Sequence of chain 1.A:
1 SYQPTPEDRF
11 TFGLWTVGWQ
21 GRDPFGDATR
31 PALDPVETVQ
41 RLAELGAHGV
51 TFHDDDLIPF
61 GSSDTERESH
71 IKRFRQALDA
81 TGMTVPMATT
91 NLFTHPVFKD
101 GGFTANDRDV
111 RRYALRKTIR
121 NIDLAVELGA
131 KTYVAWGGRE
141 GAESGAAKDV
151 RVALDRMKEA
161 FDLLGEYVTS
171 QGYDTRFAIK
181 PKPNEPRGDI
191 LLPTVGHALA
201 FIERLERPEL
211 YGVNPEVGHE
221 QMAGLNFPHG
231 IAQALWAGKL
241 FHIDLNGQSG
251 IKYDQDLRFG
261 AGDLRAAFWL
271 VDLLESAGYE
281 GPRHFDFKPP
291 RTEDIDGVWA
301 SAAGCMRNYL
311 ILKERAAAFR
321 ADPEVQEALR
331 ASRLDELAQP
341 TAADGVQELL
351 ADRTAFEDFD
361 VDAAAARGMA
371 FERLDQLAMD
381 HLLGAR

This small molecule binds to this protein.
Small molecule (SMILES): O=C[C@H](O)[C@@H](O)[C@H](O)[C@H](O)CO

Sequence of chain 1.B:
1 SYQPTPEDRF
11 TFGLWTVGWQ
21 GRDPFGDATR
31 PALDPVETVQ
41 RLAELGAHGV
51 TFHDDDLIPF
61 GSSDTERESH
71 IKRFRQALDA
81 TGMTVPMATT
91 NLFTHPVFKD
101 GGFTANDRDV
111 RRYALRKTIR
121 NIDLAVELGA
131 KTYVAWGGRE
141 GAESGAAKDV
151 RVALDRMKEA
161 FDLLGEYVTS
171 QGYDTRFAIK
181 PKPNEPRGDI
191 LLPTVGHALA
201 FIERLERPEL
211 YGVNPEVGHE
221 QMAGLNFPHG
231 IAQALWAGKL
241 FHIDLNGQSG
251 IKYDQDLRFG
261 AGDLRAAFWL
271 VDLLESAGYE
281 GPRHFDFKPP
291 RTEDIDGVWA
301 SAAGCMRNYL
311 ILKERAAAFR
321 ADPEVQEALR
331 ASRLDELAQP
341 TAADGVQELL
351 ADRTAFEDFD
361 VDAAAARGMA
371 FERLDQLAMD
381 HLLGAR

Binding-site contacts:
Ligand atom C6 contacts residue HIS53 of chain 1.A at 3.6 Å.
Ligand atom O4 contacts residue LYS180 of chain 1.A at 2.6 Å (salt-bridge).
Ligand atom C1 contacts residue PHE25 of chain 1.B at 3.4 Å (hydrophobic).
Ligand atom O2 contacts residue OH1 of chain 1.E at 2.7 Å (h-bond).
Ligand atom O6 contacts residue VAL134 of chain 1.A at 3.2 Å.
Ligand atom O1 contacts residue MG1 of chain 1.D at 3.9 Å.
Ligand atom O1 contacts residue LYS182 of chain 1.A at 3.1 Å (salt-bridge).
Ligand atom O2 contacts residue GLU216 of chain 1.A at 3.1 Å (salt-bridge).
Ligand atom O2 contacts residue MG1 of chain 1.D at 3.9 Å.
Ligand atom O1 contacts residue PHE25 of chain 1.B at 3.4 Å.
Ligand atom C5 contacts residue TRP136 of chain 1.A at 4.0 Å (hydrophobic).
Ligand atom C6 contacts residue TRP136 of chain 1.A at 3.9 Å (hydrophobic).
Ligand atom O1 contacts residue ASP254 of chain 1.A at 3.6 Å.
Ligand atom O1 contacts residue HIS219 of chain 1.A at 3.6 Å.
Ligand atom C2 contacts residue LYS180 of chain 1.A at 3.7 Å.
Ligand atom O5 contacts residue HIS53 of chain 1.A at 2.8 Å (h-bond).
Ligand atom O4 contacts residue ASP286 of chain 1.A at 2.6 Å (salt-bridge).
Ligand atom O1 contacts residue OH1 of chain 1.E at 3.4 Å (h-bond).
Ligand atom O2 contacts residue HIS219 of chain 1.A at 3.2 Å.
Ligand atom O3 contacts residue TRP15 of chain 1.A at 3.9 Å.
Ligand atom C3 contacts residue TRP136 of chain 1.A at 3.4 Å (hydrophobic).
Ligand atom O6 contacts residue TRP136 of chain 1.A at 3.1 Å.
Ligand atom C6 contacts residue THR89 of chain 1.A at 3.6 Å.
Ligand atom C3 contacts residue LYS180 of chain 1.A at 3.9 Å.
Ligand atom O3 contacts residue ASP286 of chain 1.A at 3.4 Å (salt-bridge).
Ligand atom O5 contacts residue TRP136 of chain 1.A at 3.0 Å.
Ligand atom O2 contacts residue ASP286 of chain 1.A at 3.8 Å.
Ligand atom C1 contacts residue OH1 of chain 1.E at 3.2 Å.
Ligand atom C1 contacts residue TRP136 of chain 1.A at 3.3 Å (hydrophobic).
Ligand atom O6 contacts residue LYS180 of chain 1.A at 3.3 Å.
Ligand atom C2 contacts residue OH1 of chain 1.E at 3.4 Å.
Ligand atom C5 contacts residue HIS53 of chain 1.A at 3.0 Å.
Ligand atom O2 contacts residue LYS180 of chain 1.A at 2.6 Å (salt-bridge).
Ligand atom O3 contacts residue OH1 of chain 1.E at 3.6 Å (h-bond).
Ligand atom C2 contacts residue TRP136 of chain 1.A at 3.3 Å (hydrophobic).
Ligand atom O5 contacts residue PHE93 of chain 1.A at 3.5 Å.
Ligand atom O1 contacts residue TRP136 of chain 1.A at 3.2 Å.
Ligand atom C4 contacts residue ASP286 of chain 1.A at 3.9 Å.
Ligand atom C4 contacts residue LYS180 of chain 1.A at 3.2 Å.
Ligand atom C4 contacts residue TRP136 of chain 1.A at 3.8 Å (hydrophobic).